A small-molecule ligand and the protein it binds are described below.
Small molecule (SMILES): CC(=O)N[C@H]1[C@H](O[C@H]2[C@H](O)[C@@H](NC(C)=O)CO[C@@H]2CO)O[C@H](CO)[C@@H](O)[C@@H]1O

Binding-site contacts:
Ligand atom C2 contacts residue ASN7 of chain 1.A at 2.4 Å.
Ligand atom O5 contacts residue ALA5 of chain 1.A at 4.0 Å.
Ligand atom O5 contacts residue ASN7 of chain 1.A at 2.3 Å (h-bond).
Ligand atom C7 contacts residue ASN7 of chain 1.A at 3.5 Å.
Ligand atom C6 contacts residue ALA5 of chain 1.A at 4.4 Å (hydrophobic).
Ligand atom N2 contacts residue ASN7 of chain 1.A at 2.6 Å (h-bond).
Ligand atom C5 contacts residue ASN7 of chain 1.A at 3.6 Å.
Ligand atom C8 contacts residue ASN7 of chain 1.A at 4.3 Å.
Ligand atom C4 contacts residue ASN7 of chain 1.A at 4.2 Å.
Ligand atom C1 contacts residue ASN7 of chain 1.A at 1.4 Å.
Ligand atom O7 contacts residue ASN7 of chain 1.A at 4.0 Å.
Ligand atom C3 contacts residue ASN7 of chain 1.A at 3.8 Å.

Sequence of chain 1.A:
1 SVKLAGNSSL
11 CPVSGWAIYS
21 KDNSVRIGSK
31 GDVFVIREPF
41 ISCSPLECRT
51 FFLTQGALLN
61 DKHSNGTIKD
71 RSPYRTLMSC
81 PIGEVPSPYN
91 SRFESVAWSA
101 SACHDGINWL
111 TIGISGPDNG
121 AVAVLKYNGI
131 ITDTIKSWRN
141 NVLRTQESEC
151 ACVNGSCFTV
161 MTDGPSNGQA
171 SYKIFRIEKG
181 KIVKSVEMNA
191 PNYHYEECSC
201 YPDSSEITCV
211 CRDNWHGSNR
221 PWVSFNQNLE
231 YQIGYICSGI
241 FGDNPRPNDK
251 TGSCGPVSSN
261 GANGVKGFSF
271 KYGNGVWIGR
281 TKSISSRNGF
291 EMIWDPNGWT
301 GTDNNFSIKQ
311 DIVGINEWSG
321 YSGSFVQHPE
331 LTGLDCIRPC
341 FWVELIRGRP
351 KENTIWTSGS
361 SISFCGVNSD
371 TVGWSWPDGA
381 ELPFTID